Binding-site contacts:
Ligand atom C2 contacts residue ASN125 of chain 1.B at 3.6 Å.
Ligand atom C5 contacts residue ASN127 of chain 1.B at 4.1 Å.
Ligand atom C2 contacts residue ASN109 of chain 1.B at 2.4 Å.
Ligand atom O2 contacts residue ASN125 of chain 1.B at 2.6 Å (h-bond).
Ligand atom N2 contacts residue ASN109 of chain 1.B at 2.8 Å (h-bond).
Ligand atom O6 contacts residue GLU128 of chain 1.B at 4.1 Å.
Ligand atom C1 contacts residue ASN109 of chain 1.B at 1.4 Å.
Ligand atom O5 contacts residue ASN127 of chain 1.B at 3.3 Å (h-bond).
Ligand atom C3 contacts residue ASN109 of chain 1.B at 3.8 Å.
Ligand atom O7 contacts residue ASN109 of chain 1.B at 4.4 Å.
Ligand atom C2 contacts residue TYR126 of chain 1.B at 3.4 Å (hydrophobic).
Ligand atom C1 contacts residue TYR126 of chain 1.B at 4.1 Å (hydrophobic).
Ligand atom C1 contacts residue ASN125 of chain 1.B at 3.6 Å.
Ligand atom O7 contacts residue ASN127 of chain 1.B at 3.9 Å.
Ligand atom O5 contacts residue GLU128 of chain 1.B at 3.9 Å.
Ligand atom O5 contacts residue ASN125 of chain 1.B at 4.2 Å.
Ligand atom C8 contacts residue SER74 of chain 1.B at 3.6 Å.
Ligand atom O2 contacts residue TYR126 of chain 1.B at 3.1 Å (h-bond).
Ligand atom C6 contacts residue ASN127 of chain 1.B at 3.5 Å.
Ligand atom C4 contacts residue ASN109 of chain 1.B at 4.2 Å.
Ligand atom O5 contacts residue ASN109 of chain 1.B at 2.3 Å (h-bond).
Ligand atom C2 contacts residue ASN127 of chain 1.B at 3.4 Å.
Ligand atom O2 contacts residue TYR87 of chain 1.B at 3.9 Å.
Ligand atom C5 contacts residue ASN109 of chain 1.B at 3.6 Å.
Ligand atom O5 contacts residue ALA129 of chain 1.B at 3.2 Å.
Ligand atom O3 contacts residue THR123 of chain 1.B at 2.9 Å (h-bond).
Ligand atom O6 contacts residue GLU128 of chain 1.B at 4.2 Å.
Ligand atom C1 contacts residue ASN127 of chain 1.B at 3.3 Å.
Ligand atom N2 contacts residue ASN127 of chain 1.B at 4.2 Å.
Ligand atom O6 contacts residue ASN127 of chain 1.B at 2.4 Å (h-bond).
Ligand atom C2 contacts residue THR123 of chain 1.B at 3.6 Å.
Ligand atom C1 contacts residue ALA129 of chain 1.B at 3.7 Å (hydrophobic).
Ligand atom C5 contacts residue ALA129 of chain 1.B at 3.7 Å (hydrophobic).
Ligand atom C6 contacts residue GLU128 of chain 1.B at 4.4 Å.
Ligand atom C6 contacts residue ALA129 of chain 1.B at 3.8 Å (hydrophobic).
Ligand atom C7 contacts residue ASN109 of chain 1.B at 3.8 Å.
Ligand atom O3 contacts residue GLU122 of chain 1.B at 3.4 Å.
Ligand atom N2 contacts residue SER74 of chain 1.B at 4.3 Å.
Ligand atom C8 contacts residue ASN109 of chain 1.B at 4.0 Å.
Ligand atom C3 contacts residue THR123 of chain 1.B at 3.3 Å.

A small-molecule ligand and the protein it binds are described below.
Small molecule (SMILES): CC(=O)N[C@H]1[C@H](O[C@H]2[C@H](O)[C@@H](NC(C)=O)CO[C@@H]2CO)O[C@H](CO)[C@@H](O[C@@H]2O[C@H](CO[C@H]3O[C@H](CO)[C@@H](O)[C@H](O[C@H]4O[C@H](CO)[C@@H](O)[C@H](O)[C@@H]4O)[C@@H]3O)[C@@H](O)[C@H](O)[C@@H]2O)[C@@H]1O

Sequence of chain 1.B:
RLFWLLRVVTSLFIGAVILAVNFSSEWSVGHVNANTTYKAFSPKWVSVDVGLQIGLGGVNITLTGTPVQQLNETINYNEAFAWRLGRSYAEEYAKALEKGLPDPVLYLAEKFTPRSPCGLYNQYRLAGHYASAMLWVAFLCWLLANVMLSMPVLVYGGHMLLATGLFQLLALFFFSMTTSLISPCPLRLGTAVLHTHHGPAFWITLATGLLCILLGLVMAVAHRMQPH